Sequence of chain 3.A:
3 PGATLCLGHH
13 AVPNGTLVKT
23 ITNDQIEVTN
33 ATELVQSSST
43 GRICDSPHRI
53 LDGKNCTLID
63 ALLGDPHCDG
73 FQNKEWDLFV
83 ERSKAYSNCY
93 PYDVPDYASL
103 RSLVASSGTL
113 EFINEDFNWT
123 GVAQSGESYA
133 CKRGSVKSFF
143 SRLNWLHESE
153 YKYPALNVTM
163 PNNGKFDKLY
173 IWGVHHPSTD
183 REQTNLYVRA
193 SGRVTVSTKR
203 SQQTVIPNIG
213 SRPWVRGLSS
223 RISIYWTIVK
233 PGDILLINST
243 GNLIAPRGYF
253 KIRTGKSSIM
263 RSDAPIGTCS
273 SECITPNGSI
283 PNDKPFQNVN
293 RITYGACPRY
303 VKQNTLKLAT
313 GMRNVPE

Binding-site contacts:
Ligand atom O6 contacts residue TYR88 of chain 3.A at 3.4 Å.
Ligand atom C3 contacts residue ASN57 of chain 3.A at 3.8 Å.
Ligand atom O5 contacts residue TYR88 of chain 3.A at 3.9 Å.
Ligand atom N2 contacts residue ASN57 of chain 3.A at 3.1 Å (h-bond).
Ligand atom O7 contacts residue ASN57 of chain 3.A at 3.0 Å (h-bond).
Ligand atom C4 contacts residue ASN57 of chain 3.A at 4.1 Å.
Ligand atom O6 contacts residue ASN57 of chain 3.A at 4.4 Å.
Ligand atom C5 contacts residue ASN57 of chain 3.A at 3.6 Å.
Ligand atom C6 contacts residue ASN57 of chain 3.A at 4.5 Å.
Ligand atom C1 contacts residue ASN57 of chain 3.A at 1.4 Å.
Ligand atom C7 contacts residue ASN57 of chain 3.A at 3.3 Å.
Ligand atom C2 contacts residue ASN57 of chain 3.A at 2.4 Å.
Ligand atom C8 contacts residue LYS56 of chain 3.A at 3.9 Å.
Ligand atom O5 contacts residue ASN57 of chain 3.A at 2.2 Å (h-bond).

This small molecule binds to this protein.
Small molecule (SMILES): CC(=O)N[C@H]1[C@H](O[C@H]2[C@H](O)[C@@H](NC(C)=O)CO[C@@H]2CO)O[C@H](CO)[C@@H](O)[C@@H]1O